Sequence of chain 1.A:
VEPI

Binding-site contacts:
Ligand atom C contacts residue GLN185 of chain 1.B at 4.2 Å.
Ligand atom CA contacts residue CYS30 of chain 1.B at 3.8 Å (hydrophobic).
Ligand atom CB contacts residue CYS30 of chain 1.B at 4.2 Å (hydrophobic).
Ligand atom N contacts residue ILE7 of chain 1.A at 1.4 Å.
Ligand atom O contacts residue GLY186 of chain 1.B at 3.8 Å.
Ligand atom N contacts residue SER188 of chain 1.B at 2.5 Å (h-bond).
Ligand atom CA contacts residue GLY186 of chain 1.B at 3.5 Å.
Ligand atom O contacts residue GLN185 of chain 1.B at 3.7 Å.
Ligand atom N contacts residue ASP187 of chain 1.B at 4.0 Å.
Ligand atom O contacts residue ILE7 of chain 1.A at 4.2 Å.
Ligand atom CA contacts residue ALA1 of chain 1.F at 2.4 Å (hydrophobic).
Ligand atom CB contacts residue PRO6 of chain 1.A at 4.0 Å (hydrophobic).
Ligand atom CA contacts residue ILE7 of chain 1.A at 2.6 Å (hydrophobic).
Ligand atom C contacts residue GLY186 of chain 1.B at 3.4 Å.
Ligand atom CA contacts residue SER188 of chain 1.B at 3.1 Å.
Ligand atom N contacts residue PRO6 of chain 1.A at 4.3 Å.
Ligand atom N contacts residue THR29 of chain 1.B at 4.5 Å.
Ligand atom N contacts residue HIS45 of chain 1.B at 4.3 Å.
Ligand atom C contacts residue ILE7 of chain 1.A at 3.8 Å (hydrophobic).
Ligand atom CA contacts residue HIS45 of chain 1.B at 3.9 Å.
Ligand atom CB contacts residue SER188 of chain 1.B at 3.1 Å.
Ligand atom CB contacts residue HIS45 of chain 1.B at 2.7 Å.
Ligand atom N contacts residue GLY186 of chain 1.B at 2.8 Å (h-bond).
Ligand atom C contacts residue THR29 of chain 1.B at 3.5 Å.
Ligand atom N contacts residue CYS184 of chain 1.B at 4.4 Å.
Ligand atom N contacts residue GLN185 of chain 1.B at 3.5 Å.
Ligand atom C contacts residue ALA1 of chain 1.F at 1.3 Å (hydrophobic).
Ligand atom O contacts residue ALA1 of chain 1.F at 2.2 Å (h-bond).
Ligand atom CB contacts residue ALA1 of chain 1.F at 3.5 Å (hydrophobic).
Ligand atom CA contacts residue THR29 of chain 1.B at 3.7 Å.
Ligand atom N contacts residue ALA1 of chain 1.F at 3.3 Å (h-bond).
Ligand atom CB contacts residue ILE7 of chain 1.A at 3.0 Å (hydrophobic).

The small molecule below binds the protein below.
Small molecule (SMILES): N[C@@H](CCCC[NH3+])C(=O)O

Sequence of chain 1.B:
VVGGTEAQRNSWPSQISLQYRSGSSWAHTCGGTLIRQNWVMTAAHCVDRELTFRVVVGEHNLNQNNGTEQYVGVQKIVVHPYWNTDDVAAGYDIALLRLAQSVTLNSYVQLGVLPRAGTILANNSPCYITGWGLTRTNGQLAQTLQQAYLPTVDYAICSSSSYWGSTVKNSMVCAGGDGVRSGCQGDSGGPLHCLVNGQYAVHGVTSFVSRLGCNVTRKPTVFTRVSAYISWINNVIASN